Sequence of chain 3.B:
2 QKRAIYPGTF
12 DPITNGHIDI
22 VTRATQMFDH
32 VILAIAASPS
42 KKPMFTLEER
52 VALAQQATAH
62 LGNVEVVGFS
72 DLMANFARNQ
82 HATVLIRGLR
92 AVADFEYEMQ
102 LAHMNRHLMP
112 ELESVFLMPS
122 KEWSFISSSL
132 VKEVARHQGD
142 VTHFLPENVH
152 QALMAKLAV

Binding-site contacts:
Ligand atom N contacts residue GLU134 of chain 3.B at 4.3 Å.
Ligand atom C3 contacts residue GLY9 of chain 1.B at 4.0 Å.
Ligand atom C4 contacts residue THR10 of chain 1.B at 3.9 Å.
Ligand atom N2 contacts residue LEU102 of chain 1.B at 4.0 Å.
Ligand atom C5 contacts residue THR10 of chain 1.B at 3.7 Å.
Ligand atom C contacts residue GLU134 of chain 3.B at 3.8 Å.
Ligand atom C1 contacts residue MET74 of chain 1.B at 4.5 Å (hydrophobic).
Ligand atom C10 contacts residue LEU131 of chain 3.B at 4.0 Å (hydrophobic).
Ligand atom C10 contacts residue GLU134 of chain 3.B at 3.8 Å.
Ligand atom C7 contacts residue MET74 of chain 1.B at 3.3 Å (hydrophobic).
Ligand atom C9 contacts residue LEU102 of chain 1.B at 3.6 Å (hydrophobic).
Ligand atom C12 contacts residue MET74 of chain 1.B at 4.4 Å (hydrophobic).
Ligand atom C9 contacts residue LEU131 of chain 3.B at 4.2 Å (hydrophobic).
Ligand atom C2 contacts residue PHE70 of chain 1.B at 4.0 Å (hydrophobic).
Ligand atom C10 contacts residue LEU102 of chain 1.B at 4.0 Å (hydrophobic).
Ligand atom C4 contacts residue GLY9 of chain 1.B at 3.6 Å.
Ligand atom C11 contacts residue TYR98 of chain 1.B at 4.1 Å (hydrophobic).
Ligand atom C12 contacts residue GLU134 of chain 3.B at 4.1 Å.
Ligand atom C7 contacts residue ASP72 of chain 1.B at 4.3 Å.
Ligand atom C8 contacts residue LEU73 of chain 1.B at 3.6 Å (hydrophobic).
Ligand atom N2 contacts residue ASN106 of chain 1.B at 4.4 Å.
Ligand atom N1 contacts residue LEU73 of chain 1.B at 3.4 Å.
Ligand atom C3 contacts residue PHE70 of chain 1.B at 4.0 Å (hydrophobic).
Ligand atom C1 contacts residue ALA37 of chain 1.B at 4.5 Å (hydrophobic).
Ligand atom N1 contacts residue MET74 of chain 1.B at 2.8 Å (h-bond).
Ligand atom C4 contacts residue ALA37 of chain 1.B at 4.1 Å (hydrophobic).
Ligand atom C7 contacts residue LEU73 of chain 1.B at 3.9 Å (hydrophobic).
Ligand atom C9 contacts residue LEU73 of chain 1.B at 4.3 Å (hydrophobic).
Ligand atom C9 contacts residue VAL135 of chain 3.B at 3.9 Å (hydrophobic).
Ligand atom C10 contacts residue TYR98 of chain 1.B at 3.8 Å (hydrophobic).
Ligand atom C8 contacts residue MET74 of chain 1.B at 4.1 Å (hydrophobic).
Ligand atom N contacts residue MET74 of chain 1.B at 4.4 Å.
Ligand atom C2 contacts residue ALA37 of chain 1.B at 3.9 Å (hydrophobic).
Ligand atom N2 contacts residue MET74 of chain 1.B at 4.3 Å.
Ligand atom C2 contacts residue MET74 of chain 1.B at 3.9 Å (hydrophobic).
Ligand atom N2 contacts residue LEU73 of chain 1.B at 3.5 Å.
Ligand atom C3 contacts residue MET74 of chain 1.B at 3.9 Å (hydrophobic).
Ligand atom N2 contacts residue VAL135 of chain 3.B at 4.4 Å.
Ligand atom C3 contacts residue ALA37 of chain 1.B at 3.7 Å (hydrophobic).
Ligand atom C11 contacts residue GLU134 of chain 3.B at 3.5 Å.

The small molecule below binds the protein below.
Small molecule (SMILES): c1ccc(Cn2cnc3ncccc32)cc1

Sequence of chain 1.B:
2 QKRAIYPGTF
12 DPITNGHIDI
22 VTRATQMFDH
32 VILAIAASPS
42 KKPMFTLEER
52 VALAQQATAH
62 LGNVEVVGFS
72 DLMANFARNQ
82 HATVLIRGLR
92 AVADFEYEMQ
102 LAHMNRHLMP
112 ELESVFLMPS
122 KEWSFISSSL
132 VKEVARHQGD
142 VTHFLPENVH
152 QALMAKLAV